Binding-site contacts:
Ligand atom CA contacts residue GLU80 of chain 1.C at 3.6 Å.
Ligand atom CA contacts residue ARG180 of chain 1.C at 4.4 Å.
Ligand atom N contacts residue VAL81 of chain 1.C at 4.5 Å.
Ligand atom N contacts residue ARG180 of chain 1.C at 3.5 Å.
Ligand atom N contacts residue LEU186 of chain 1.C at 4.1 Å.
Ligand atom CA contacts residue PRO43 of chain 1.C at 4.1 Å (hydrophobic).
Ligand atom OXT contacts residue ASN82 of chain 1.C at 3.0 Å (h-bond).
Ligand atom N contacts residue ALA42 of chain 1.C at 4.1 Å.
Ligand atom N contacts residue ASN82 of chain 1.C at 2.6 Å (h-bond).
Ligand atom N contacts residue GLU80 of chain 1.C at 3.6 Å.
Ligand atom OXT contacts residue PRO43 of chain 1.C at 3.5 Å.
Ligand atom CA contacts residue ASN82 of chain 1.C at 3.6 Å.
Ligand atom C contacts residue PRO43 of chain 1.C at 3.7 Å (hydrophobic).
Ligand atom C contacts residue ASN82 of chain 1.C at 3.7 Å.
Ligand atom CA contacts residue ALA42 of chain 1.C at 4.5 Å (hydrophobic).
Ligand atom CA contacts residue LEU186 of chain 1.C at 3.6 Å (hydrophobic).
Ligand atom N contacts residue PRO43 of chain 1.C at 4.3 Å.
Ligand atom O contacts residue PRO43 of chain 1.C at 4.2 Å.

This protein binds this small molecule.
Small molecule (SMILES): NCC(=O)O

Sequence of chain 1.C:
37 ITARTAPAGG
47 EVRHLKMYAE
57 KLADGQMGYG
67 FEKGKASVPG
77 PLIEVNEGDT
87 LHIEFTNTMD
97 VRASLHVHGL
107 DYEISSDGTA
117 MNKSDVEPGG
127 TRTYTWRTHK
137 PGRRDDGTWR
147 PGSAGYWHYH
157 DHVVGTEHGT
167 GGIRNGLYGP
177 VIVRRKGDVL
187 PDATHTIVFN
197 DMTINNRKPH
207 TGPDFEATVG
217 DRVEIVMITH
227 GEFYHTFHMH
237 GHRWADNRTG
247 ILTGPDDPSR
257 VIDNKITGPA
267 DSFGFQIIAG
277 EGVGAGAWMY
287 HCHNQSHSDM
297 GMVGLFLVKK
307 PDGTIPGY